Binding-site contacts:
Ligand atom OE2 contacts residue GLU707 of chain 1.B at 3.7 Å.
Ligand atom OT1 contacts residue TYR457 of chain 1.B at 3.7 Å.
Ligand atom CG1 contacts residue GLY657 of chain 1.B at 3.8 Å.
Ligand atom OE2 contacts residue SER658 of chain 1.B at 3.8 Å.
Ligand atom N contacts residue THR487 of chain 1.B at 2.8 Å (h-bond).
Ligand atom CD contacts residue GLY657 of chain 1.B at 3.6 Å.
Ligand atom CD contacts residue SER658 of chain 1.B at 4.0 Å.
Ligand atom OT2 contacts residue SER658 of chain 1.B at 2.5 Å (h-bond).
Ligand atom CA contacts residue GLU707 of chain 1.B at 3.4 Å.
Ligand atom N contacts residue GLU707 of chain 1.B at 2.6 Å (salt-bridge).
Ligand atom OE2 contacts residue THR659 of chain 1.B at 2.2 Å (h-bond).
Ligand atom OT2 contacts residue TYR457 of chain 1.B at 3.8 Å.
Ligand atom CG1 contacts residue TYR457 of chain 1.B at 4.0 Å (hydrophobic).
Ligand atom C contacts residue THR487 of chain 1.B at 3.2 Å.
Ligand atom OT1 contacts residue SER658 of chain 1.B at 4.0 Å.
Ligand atom C contacts residue SER658 of chain 1.B at 3.3 Å.
Ligand atom OT2 contacts residue ARG492 of chain 1.B at 2.4 Å (salt-bridge).
Ligand atom CB contacts residue SER658 of chain 1.B at 3.7 Å.
Ligand atom OE1 contacts residue ALA653 of chain 1.B at 3.9 Å.
Ligand atom CA contacts residue SER658 of chain 1.B at 3.3 Å.
Ligand atom CD contacts residue THR659 of chain 1.B at 3.1 Å.
Ligand atom OE1 contacts residue SER658 of chain 1.B at 3.8 Å.
Ligand atom OT2 contacts residue GLY657 of chain 1.B at 3.6 Å.
Ligand atom CG2 contacts residue VAL654 of chain 1.B at 3.5 Å (hydrophobic).
Ligand atom CB contacts residue GLY657 of chain 1.B at 3.6 Å.
Ligand atom CB contacts residue TYR457 of chain 1.B at 3.4 Å (hydrophobic).
Ligand atom OE1 contacts residue GLY657 of chain 1.B at 3.0 Å.
Ligand atom OE1 contacts residue THR659 of chain 1.B at 2.9 Å.
Ligand atom N contacts residue TYR457 of chain 1.B at 3.8 Å.
Ligand atom OT1 contacts residue ARG492 of chain 1.B at 2.3 Å (salt-bridge).
Ligand atom C contacts residue TYR457 of chain 1.B at 3.7 Å (hydrophobic).
Ligand atom OE1 contacts residue VAL654 of chain 1.B at 4.1 Å.
Ligand atom CA contacts residue THR487 of chain 1.B at 3.1 Å.
Ligand atom C contacts residue ARG492 of chain 1.B at 2.9 Å.
Ligand atom CA contacts residue TYR457 of chain 1.B at 4.1 Å (hydrophobic).
Ligand atom CG2 contacts residue TYR457 of chain 1.B at 3.7 Å (hydrophobic).
Ligand atom CG2 contacts residue GLY657 of chain 1.B at 3.7 Å.
Ligand atom OE1 contacts residue MET660 of chain 1.B at 3.6 Å.
Ligand atom OT1 contacts residue THR487 of chain 1.B at 2.9 Å (h-bond).
Ligand atom OT2 contacts residue ASP656 of chain 1.B at 3.3 Å (salt-bridge).

Sequence of chain 1.B:
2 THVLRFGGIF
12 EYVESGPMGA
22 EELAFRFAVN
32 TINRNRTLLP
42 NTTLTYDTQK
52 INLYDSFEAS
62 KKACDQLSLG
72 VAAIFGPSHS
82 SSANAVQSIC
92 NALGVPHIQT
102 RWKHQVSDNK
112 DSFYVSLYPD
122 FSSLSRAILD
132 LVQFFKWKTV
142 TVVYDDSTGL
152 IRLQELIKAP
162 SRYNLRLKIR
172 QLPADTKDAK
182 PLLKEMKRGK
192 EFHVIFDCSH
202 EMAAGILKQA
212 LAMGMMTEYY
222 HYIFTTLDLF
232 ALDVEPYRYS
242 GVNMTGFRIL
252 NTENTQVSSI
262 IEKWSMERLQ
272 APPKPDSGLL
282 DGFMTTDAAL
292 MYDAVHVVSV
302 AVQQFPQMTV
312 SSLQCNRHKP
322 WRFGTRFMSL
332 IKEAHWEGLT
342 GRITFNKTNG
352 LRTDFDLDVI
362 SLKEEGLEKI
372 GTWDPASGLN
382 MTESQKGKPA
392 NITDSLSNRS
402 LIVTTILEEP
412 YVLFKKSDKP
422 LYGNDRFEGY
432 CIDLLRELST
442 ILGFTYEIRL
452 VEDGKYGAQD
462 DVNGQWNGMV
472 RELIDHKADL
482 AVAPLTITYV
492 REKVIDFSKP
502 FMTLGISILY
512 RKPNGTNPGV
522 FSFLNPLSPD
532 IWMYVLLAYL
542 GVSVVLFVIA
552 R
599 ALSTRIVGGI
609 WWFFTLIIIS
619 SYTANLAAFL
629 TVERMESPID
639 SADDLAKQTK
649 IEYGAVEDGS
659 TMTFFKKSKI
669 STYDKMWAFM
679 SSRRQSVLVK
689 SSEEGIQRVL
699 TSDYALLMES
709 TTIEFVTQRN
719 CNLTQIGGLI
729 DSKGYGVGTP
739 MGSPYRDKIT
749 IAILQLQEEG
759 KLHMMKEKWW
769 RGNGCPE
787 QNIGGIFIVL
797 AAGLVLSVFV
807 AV

A protein and the small-molecule ligand that binds it are described below.
Small molecule (SMILES): C[C@H](C[C@H](N)C(=O)[O-])C(=O)O